Binding-site contacts:
Ligand atom C9 contacts residue GLU124 of chain 1.A at 3.3 Å.
Ligand atom C11 contacts residue LEU176 of chain 1.A at 3.5 Å (hydrophobic).
Ligand atom N2 contacts residue GLU124 of chain 1.A at 3.8 Å.
Ligand atom O1 contacts residue LEU52 of chain 1.A at 3.9 Å.
Ligand atom O contacts residue LEU176 of chain 1.A at 3.6 Å.
Ligand atom C6 contacts residue VAL60 of chain 1.A at 3.9 Å (hydrophobic).
Ligand atom C14 contacts residue VAL60 of chain 1.A at 3.9 Å (hydrophobic).
Ligand atom C5 contacts residue VAL60 of chain 1.A at 3.9 Å (hydrophobic).
Ligand atom C1 contacts residue ASP187 of chain 1.A at 3.6 Å.
Ligand atom C2 contacts residue ASN174 of chain 1.A at 3.8 Å.
Ligand atom C10 contacts residue LEU52 of chain 1.A at 3.9 Å (hydrophobic).
Ligand atom N2 contacts residue LEU176 of chain 1.A at 3.8 Å.
Ligand atom O contacts residue PHE330 of chain 1.A at 3.6 Å.
Ligand atom C6 contacts residue LEU176 of chain 1.A at 4.0 Å (hydrophobic).
Ligand atom N2 contacts residue TYR125 of chain 1.A at 3.6 Å.
Ligand atom C13 contacts residue THR186 of chain 1.A at 3.7 Å.
Ligand atom C4 contacts residue THR54 of chain 1.A at 3.7 Å.
Ligand atom C10 contacts residue VAL126 of chain 1.A at 3.5 Å (hydrophobic).
Ligand atom C1 contacts residue THR186 of chain 1.A at 3.1 Å.
Ligand atom C contacts residue GLU173 of chain 1.A at 3.9 Å.
Ligand atom C9 contacts residue VAL126 of chain 1.A at 3.7 Å (hydrophobic).
Ligand atom C8 contacts residue LEU176 of chain 1.A at 3.5 Å (hydrophobic).
Ligand atom C8 contacts residue ALA73 of chain 1.A at 3.6 Å (hydrophobic).
Ligand atom N2 contacts residue ALA73 of chain 1.A at 3.5 Å.
Ligand atom C7 contacts residue LEU176 of chain 1.A at 3.4 Å (hydrophobic).
Ligand atom C10 contacts residue TYR125 of chain 1.A at 3.8 Å (hydrophobic).
Ligand atom C9 contacts residue ALA73 of chain 1.A at 3.2 Å (hydrophobic).
Ligand atom C4 contacts residue GLY53 of chain 1.A at 4.0 Å.
Ligand atom C3 contacts residue THR54 of chain 1.A at 3.6 Å.
Ligand atom C13 contacts residue MET123 of chain 1.A at 3.8 Å (hydrophobic).
Ligand atom O1 contacts residue GLY53 of chain 1.A at 3.6 Å.
Ligand atom C12 contacts residue THR186 of chain 1.A at 3.8 Å.
Ligand atom C10 contacts residue LEU176 of chain 1.A at 3.7 Å (hydrophobic).
Ligand atom C9 contacts residue LEU176 of chain 1.A at 3.7 Å (hydrophobic).
Ligand atom C12 contacts residue MET123 of chain 1.A at 3.8 Å (hydrophobic).
Ligand atom N2 contacts residue VAL126 of chain 1.A at 2.9 Å (h-bond).
Ligand atom C11 contacts residue PHE330 of chain 1.A at 3.7 Å (hydrophobic).
Ligand atom C10 contacts residue PHE330 of chain 1.A at 3.5 Å (hydrophobic).
Ligand atom C2 contacts residue GLU173 of chain 1.A at 3.4 Å.
Ligand atom O1 contacts residue VAL60 of chain 1.A at 3.4 Å.

This small molecule binds to this protein.
Small molecule (SMILES): C[C@H]1CNCCCN1S(=O)(=O)c1cccc2cnccc12

Sequence of chain 1.A:
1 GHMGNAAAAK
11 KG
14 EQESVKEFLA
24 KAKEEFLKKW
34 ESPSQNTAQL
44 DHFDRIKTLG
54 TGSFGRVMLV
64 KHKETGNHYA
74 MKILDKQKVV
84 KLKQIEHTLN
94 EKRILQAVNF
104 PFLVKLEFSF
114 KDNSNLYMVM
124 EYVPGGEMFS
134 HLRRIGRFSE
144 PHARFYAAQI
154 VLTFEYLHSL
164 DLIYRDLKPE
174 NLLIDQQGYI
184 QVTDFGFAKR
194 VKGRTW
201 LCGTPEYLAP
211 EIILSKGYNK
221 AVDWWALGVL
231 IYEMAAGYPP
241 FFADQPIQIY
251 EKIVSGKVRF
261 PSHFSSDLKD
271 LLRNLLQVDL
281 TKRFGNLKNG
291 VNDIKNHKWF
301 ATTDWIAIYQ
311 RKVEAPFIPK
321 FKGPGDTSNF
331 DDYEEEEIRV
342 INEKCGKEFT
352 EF